Binding-site contacts:
Ligand atom C4 contacts residue ASN1266 of chain 1.B at 4.3 Å.
Ligand atom C2 contacts residue ASN1266 of chain 1.B at 2.5 Å.
Ligand atom C8 contacts residue ASN1266 of chain 1.B at 3.8 Å.
Ligand atom C3 contacts residue ASN1266 of chain 1.B at 3.7 Å.
Ligand atom C5 contacts residue ASN1266 of chain 1.B at 3.7 Å.
Ligand atom C7 contacts residue ASN1266 of chain 1.B at 3.9 Å.
Ligand atom O5 contacts residue ASN1266 of chain 1.B at 2.4 Å (h-bond).
Ligand atom O3 contacts residue ASN1266 of chain 1.B at 3.3 Å.
Ligand atom C1 contacts residue ASN1266 of chain 1.B at 1.4 Å.
Ligand atom N2 contacts residue ASN1266 of chain 1.B at 3.3 Å (h-bond).

Sequence of chain 1.B:
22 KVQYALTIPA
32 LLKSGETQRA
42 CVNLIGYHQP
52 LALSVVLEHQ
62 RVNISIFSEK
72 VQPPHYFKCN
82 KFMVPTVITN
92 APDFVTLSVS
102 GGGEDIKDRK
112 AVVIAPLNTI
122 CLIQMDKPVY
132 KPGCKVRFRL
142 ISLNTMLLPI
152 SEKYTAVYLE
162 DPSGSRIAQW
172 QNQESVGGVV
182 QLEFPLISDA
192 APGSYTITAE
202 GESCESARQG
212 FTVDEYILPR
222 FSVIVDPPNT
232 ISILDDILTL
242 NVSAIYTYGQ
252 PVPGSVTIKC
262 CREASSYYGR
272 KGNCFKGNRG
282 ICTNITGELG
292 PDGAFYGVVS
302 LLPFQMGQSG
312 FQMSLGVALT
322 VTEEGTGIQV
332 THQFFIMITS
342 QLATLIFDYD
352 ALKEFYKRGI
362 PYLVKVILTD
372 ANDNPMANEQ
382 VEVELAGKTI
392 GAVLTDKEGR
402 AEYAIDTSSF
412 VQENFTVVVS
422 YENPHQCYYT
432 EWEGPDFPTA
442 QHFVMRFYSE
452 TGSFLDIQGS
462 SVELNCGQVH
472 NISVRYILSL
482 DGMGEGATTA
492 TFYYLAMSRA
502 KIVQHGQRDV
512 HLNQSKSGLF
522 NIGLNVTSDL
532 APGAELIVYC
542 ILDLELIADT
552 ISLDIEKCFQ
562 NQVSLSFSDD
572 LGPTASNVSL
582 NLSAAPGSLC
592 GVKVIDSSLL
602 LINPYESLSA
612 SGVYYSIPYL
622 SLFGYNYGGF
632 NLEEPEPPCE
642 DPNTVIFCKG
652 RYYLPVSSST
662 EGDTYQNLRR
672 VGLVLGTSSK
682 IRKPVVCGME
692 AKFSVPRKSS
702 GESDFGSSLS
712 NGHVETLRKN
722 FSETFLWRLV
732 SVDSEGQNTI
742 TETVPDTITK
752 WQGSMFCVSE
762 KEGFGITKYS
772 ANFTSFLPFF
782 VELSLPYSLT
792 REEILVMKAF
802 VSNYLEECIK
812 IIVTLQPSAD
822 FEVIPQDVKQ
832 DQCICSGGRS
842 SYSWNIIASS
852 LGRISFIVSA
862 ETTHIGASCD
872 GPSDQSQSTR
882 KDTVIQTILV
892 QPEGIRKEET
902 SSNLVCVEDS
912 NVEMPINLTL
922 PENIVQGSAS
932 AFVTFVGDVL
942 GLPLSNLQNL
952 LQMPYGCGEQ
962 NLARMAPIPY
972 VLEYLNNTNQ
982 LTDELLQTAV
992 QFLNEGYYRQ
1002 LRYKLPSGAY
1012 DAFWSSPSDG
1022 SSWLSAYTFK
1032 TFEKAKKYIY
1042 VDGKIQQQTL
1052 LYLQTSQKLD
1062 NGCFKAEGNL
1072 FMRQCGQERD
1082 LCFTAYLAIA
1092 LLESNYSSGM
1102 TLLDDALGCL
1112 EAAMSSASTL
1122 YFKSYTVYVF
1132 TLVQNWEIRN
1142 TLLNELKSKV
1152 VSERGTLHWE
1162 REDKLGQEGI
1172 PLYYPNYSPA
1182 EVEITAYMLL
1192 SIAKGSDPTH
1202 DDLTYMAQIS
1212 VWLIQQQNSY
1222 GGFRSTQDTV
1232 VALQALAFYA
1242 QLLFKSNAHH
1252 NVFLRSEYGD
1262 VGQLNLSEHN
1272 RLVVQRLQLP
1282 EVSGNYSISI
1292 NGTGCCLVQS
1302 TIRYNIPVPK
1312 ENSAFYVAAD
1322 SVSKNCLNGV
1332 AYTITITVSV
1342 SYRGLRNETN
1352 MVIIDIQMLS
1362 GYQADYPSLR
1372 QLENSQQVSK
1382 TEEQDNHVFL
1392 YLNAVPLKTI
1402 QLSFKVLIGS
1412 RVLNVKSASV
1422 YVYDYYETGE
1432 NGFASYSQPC

This small molecule binds to this protein.
Small molecule (SMILES): CC(=O)N[C@@H]1[C@@H](O)[C@H](O)[C@@H](CO)O[C@H]1O